Binding-site contacts:
Ligand atom C14 contacts residue LEU428 of chain 1.A at 4.2 Å (hydrophobic).
Ligand atom C15 contacts residue TRP525 of chain 1.A at 3.9 Å (hydrophobic).
Ligand atom C12 contacts residue PHE267 of chain 1.A at 4.1 Å (hydrophobic).
Ligand atom C11 contacts residue ASP335 of chain 1.A at 3.6 Å.
Ligand atom C3 contacts residue TYR383 of chain 1.A at 4.0 Å (hydrophobic).
Ligand atom N6 contacts residue TYR466 of chain 1.A at 2.5 Å (h-bond).
Ligand atom C3 contacts residue TYR466 of chain 1.A at 3.8 Å (hydrophobic).
Ligand atom N1 contacts residue LEU499 of chain 1.A at 4.1 Å.
Ligand atom N1 contacts residue GLN384 of chain 1.A at 3.5 Å (h-bond).
Ligand atom C11 contacts residue HIS524 of chain 1.A at 4.1 Å.
Ligand atom C7 contacts residue TYR383 of chain 1.A at 3.3 Å (hydrophobic).
Ligand atom C4 contacts residue ASP335 of chain 1.A at 3.5 Å.
Ligand atom C7 contacts residue ASP335 of chain 1.A at 3.1 Å.
Ligand atom C11 contacts residue TYR466 of chain 1.A at 3.3 Å (hydrophobic).
Ligand atom C8 contacts residue TRP336 of chain 1.A at 3.9 Å (hydrophobic).
Ligand atom C7 contacts residue LEU499 of chain 1.A at 3.9 Å (hydrophobic).
Ligand atom C9 contacts residue PHE267 of chain 1.A at 4.2 Å (hydrophobic).
Ligand atom C7 contacts residue TYR466 of chain 1.A at 3.5 Å (hydrophobic).
Ligand atom C10 contacts residue TYR466 of chain 1.A at 3.2 Å (hydrophobic).
Ligand atom C11 contacts residue PHE267 of chain 1.A at 3.7 Å (hydrophobic).
Ligand atom C10 contacts residue TYR383 of chain 1.A at 3.4 Å (hydrophobic).
Ligand atom C11 contacts residue TYR383 of chain 1.A at 4.2 Å (hydrophobic).
Ligand atom N6 contacts residue ASP335 of chain 1.A at 2.8 Å (salt-bridge).
Ligand atom C10 contacts residue ASP335 of chain 1.A at 3.0 Å.
Ligand atom C4 contacts residue TRP336 of chain 1.A at 3.7 Å (hydrophobic).
Ligand atom C3 contacts residue LEU499 of chain 1.A at 4.0 Å (hydrophobic).
Ligand atom C12 contacts residue TYR383 of chain 1.A at 3.7 Å (hydrophobic).
Ligand atom C13 contacts residue TRP525 of chain 1.A at 3.8 Å (hydrophobic).
Ligand atom C15 contacts residue LEU408 of chain 1.A at 3.8 Å (hydrophobic).
Ligand atom N1 contacts residue TYR383 of chain 1.A at 4.0 Å.
Ligand atom C16 contacts residue LEU408 of chain 1.A at 3.5 Å (hydrophobic).
Ligand atom C5 contacts residue TRP336 of chain 1.A at 3.6 Å (hydrophobic).
Ligand atom C16 contacts residue MET419 of chain 1.A at 3.8 Å (hydrophobic).
Ligand atom C3 contacts residue ASP335 of chain 1.A at 3.6 Å.
Ligand atom C14 contacts residue TYR383 of chain 1.A at 4.1 Å (hydrophobic).
Ligand atom C12 contacts residue TYR466 of chain 1.A at 4.0 Å (hydrophobic).
Ligand atom N6 contacts residue TYR383 of chain 1.A at 3.1 Å (h-bond).
Ligand atom C10 contacts residue HIS524 of chain 1.A at 4.0 Å.
Ligand atom C9 contacts residue TYR466 of chain 1.A at 4.1 Å (hydrophobic).
Ligand atom N2 contacts residue TRP336 of chain 1.A at 4.0 Å.

The small molecule below binds the protein below.
Small molecule (SMILES): Cn1ccc(CNCCc2ccccc2)n1

Sequence of chain 1.A:
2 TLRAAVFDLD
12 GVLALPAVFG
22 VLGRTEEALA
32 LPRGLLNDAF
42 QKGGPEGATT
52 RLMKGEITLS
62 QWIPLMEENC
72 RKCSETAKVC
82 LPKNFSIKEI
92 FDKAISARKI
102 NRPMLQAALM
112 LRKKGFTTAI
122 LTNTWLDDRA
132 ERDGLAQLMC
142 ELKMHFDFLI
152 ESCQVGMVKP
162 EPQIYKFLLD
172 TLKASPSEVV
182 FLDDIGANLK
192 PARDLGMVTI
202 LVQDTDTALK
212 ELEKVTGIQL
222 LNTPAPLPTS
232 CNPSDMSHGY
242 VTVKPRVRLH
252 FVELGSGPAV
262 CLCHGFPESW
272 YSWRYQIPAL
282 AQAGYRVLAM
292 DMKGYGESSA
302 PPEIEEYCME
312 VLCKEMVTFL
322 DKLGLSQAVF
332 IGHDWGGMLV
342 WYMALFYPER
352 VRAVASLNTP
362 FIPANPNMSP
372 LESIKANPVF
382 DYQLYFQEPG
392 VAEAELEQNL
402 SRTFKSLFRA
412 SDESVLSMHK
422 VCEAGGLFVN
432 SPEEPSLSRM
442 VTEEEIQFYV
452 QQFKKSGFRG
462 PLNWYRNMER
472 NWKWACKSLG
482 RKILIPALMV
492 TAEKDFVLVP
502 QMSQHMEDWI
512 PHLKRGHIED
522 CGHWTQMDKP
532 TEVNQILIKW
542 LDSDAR